Sequence of chain 1.A:
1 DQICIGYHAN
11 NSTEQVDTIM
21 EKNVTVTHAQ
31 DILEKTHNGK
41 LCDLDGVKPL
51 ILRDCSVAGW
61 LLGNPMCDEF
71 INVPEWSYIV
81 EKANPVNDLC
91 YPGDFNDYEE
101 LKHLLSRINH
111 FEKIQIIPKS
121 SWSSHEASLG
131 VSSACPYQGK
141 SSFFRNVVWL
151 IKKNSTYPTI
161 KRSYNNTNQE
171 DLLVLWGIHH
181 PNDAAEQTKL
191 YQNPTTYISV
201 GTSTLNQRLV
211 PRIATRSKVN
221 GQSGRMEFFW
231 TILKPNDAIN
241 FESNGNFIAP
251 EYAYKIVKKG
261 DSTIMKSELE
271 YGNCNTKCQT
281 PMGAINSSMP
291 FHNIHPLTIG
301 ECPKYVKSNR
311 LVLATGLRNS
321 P

The small molecule below binds the protein below.
Small molecule (SMILES): CC(=O)N[C@@H]1[C@@H](O)[C@H](O[C@H]2O[C@H](CO)[C@H](O)[C@H](O[C@]3(C(=O)O)C[C@H](O)[C@@H](NC(C)=O)[C@H]([C@H](O)[C@H](O)CO)O3)[C@H]2O)[C@@H](COS(=O)(=O)O)O[C@H]1O

Binding-site contacts:
Ligand atom O1B contacts residue GLN222 of chain 1.A at 3.7 Å.
Ligand atom C2 contacts residue GLN222 of chain 1.A at 4.0 Å.
Ligand atom O3 contacts residue GLN222 of chain 1.A at 3.6 Å (h-bond).
Ligand atom O9 contacts residue GLU186 of chain 1.A at 2.7 Å (salt-bridge).
Ligand atom C1 contacts residue SER132 of chain 1.A at 3.5 Å.
Ligand atom C1 contacts residue GLN222 of chain 1.A at 3.2 Å.
Ligand atom C11 contacts residue TRP149 of chain 1.A at 3.8 Å (hydrophobic).
Ligand atom O9 contacts residue GLY224 of chain 1.A at 4.0 Å.
Ligand atom C7 contacts residue TRP149 of chain 1.A at 4.0 Å (hydrophobic).
Ligand atom O1B contacts residue SER133 of chain 1.A at 2.8 Å (h-bond).
Ligand atom O7A contacts residue LYS189 of chain 1.A at 3.0 Å (salt-bridge).
Ligand atom C4 contacts residue VAL131 of chain 1.A at 3.9 Å (hydrophobic).
Ligand atom C8 contacts residue TYR91 of chain 1.A at 3.6 Å (hydrophobic).
Ligand atom C8 contacts residue GLU186 of chain 1.A at 4.0 Å.
Ligand atom N5 contacts residue VAL131 of chain 1.A at 3.0 Å (h-bond).
Ligand atom O9 contacts residue ASN182 of chain 1.A at 2.9 Å (h-bond).
Ligand atom O1B contacts residue SER132 of chain 1.A at 3.5 Å.
Ligand atom C9 contacts residue TYR91 of chain 1.A at 3.2 Å (hydrophobic).
Ligand atom C11 contacts residue LEU129 of chain 1.A at 3.4 Å (hydrophobic).
Ligand atom C1 contacts residue SER133 of chain 1.A at 3.6 Å.
Ligand atom O6 contacts residue GLN222 of chain 1.A at 3.8 Å.
Ligand atom C10 contacts residue VAL131 of chain 1.A at 3.7 Å (hydrophobic).
Ligand atom O10 contacts residue LEU190 of chain 1.A at 3.1 Å.
Ligand atom O7 contacts residue GLU186 of chain 1.A at 3.8 Å.
Ligand atom O1A contacts residue GLN222 of chain 1.A at 2.8 Å (h-bond).
Ligand atom C4 contacts residue GLN222 of chain 1.A at 4.0 Å.
Ligand atom C6 contacts residue GLU186 of chain 1.A at 3.5 Å.
Ligand atom C5 contacts residue VAL131 of chain 1.A at 4.0 Å (hydrophobic).
Ligand atom O9 contacts residue TYR91 of chain 1.A at 3.3 Å (h-bond).
Ligand atom O1A contacts residue SER132 of chain 1.A at 2.6 Å (h-bond).
Ligand atom O8 contacts residue GLN222 of chain 1.A at 3.3 Å (h-bond).
Ligand atom C10 contacts residue TRP149 of chain 1.A at 4.0 Å (hydrophobic).
Ligand atom O4 contacts residue GLN222 of chain 1.A at 2.8 Å (h-bond).
Ligand atom C9 contacts residue GLU186 of chain 1.A at 3.5 Å.
Ligand atom O1A contacts residue SER133 of chain 1.A at 3.8 Å.
Ligand atom O9 contacts residue HIS179 of chain 1.A at 3.5 Å (h-bond).
Ligand atom O8 contacts residue TYR91 of chain 1.A at 2.8 Å (h-bond).
Ligand atom C9 contacts residue HIS179 of chain 1.A at 3.4 Å.
Ligand atom C10 contacts residue LEU190 of chain 1.A at 4.0 Å (hydrophobic).
Ligand atom C11 contacts residue VAL131 of chain 1.A at 3.5 Å (hydrophobic).